A small-molecule ligand and the protein it binds are described below.
Small molecule (SMILES): Cc1cc(=O)nc(CCn2cc(-c3ccc4c(c3)OCCO4)nn2)[nH]1

Sequence of chain 2.A:
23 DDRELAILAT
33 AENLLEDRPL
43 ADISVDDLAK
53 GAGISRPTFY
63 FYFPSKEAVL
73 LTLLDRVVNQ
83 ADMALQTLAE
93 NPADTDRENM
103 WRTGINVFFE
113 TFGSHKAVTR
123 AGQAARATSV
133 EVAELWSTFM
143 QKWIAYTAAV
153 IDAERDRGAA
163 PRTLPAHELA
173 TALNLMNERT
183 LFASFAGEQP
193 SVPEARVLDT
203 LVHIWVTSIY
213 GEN

Binding-site contacts:
Ligand atom CAR contacts residue GLY106 of chain 2.A at 3.7 Å.
Ligand atom CAT contacts residue LEU87 of chain 2.A at 3.3 Å (hydrophobic).
Ligand atom C6 contacts residue ARG159 of chain 2.A at 3.8 Å.
Ligand atom OAY contacts residue TRP207 of chain 2.A at 3.5 Å.
Ligand atom CAI contacts residue ALA95 of chain 2.A at 3.9 Å (hydrophobic).
Ligand atom C2 contacts residue TYR148 of chain 2.A at 3.6 Å (hydrophobic).
Ligand atom CAP contacts residue TYR148 of chain 2.A at 3.9 Å (hydrophobic).
Ligand atom CAX contacts residue PHE110 of chain 2.A at 3.5 Å (hydrophobic).
Ligand atom CAS contacts residue GLY106 of chain 2.A at 3.9 Å.
Ligand atom NAN contacts residue LEU90 of chain 2.A at 3.8 Å.
Ligand atom CAW contacts residue PHE110 of chain 2.A at 3.6 Å (hydrophobic).
Ligand atom CAR contacts residue TRP103 of chain 2.A at 3.3 Å (hydrophobic).
Ligand atom CAJ contacts residue MET102 of chain 2.A at 3.9 Å (hydrophobic).
Ligand atom CAQ contacts residue TRP103 of chain 2.A at 3.9 Å (hydrophobic).
Ligand atom CAJ contacts residue ALA95 of chain 2.A at 4.0 Å (hydrophobic).
Ligand atom OAV contacts residue LEU87 of chain 2.A at 3.1 Å.
Ligand atom CAW contacts residue THR149 of chain 2.A at 3.5 Å.
Ligand atom NAO contacts residue LEU90 of chain 2.A at 3.2 Å (h-bond).
Ligand atom NAN contacts residue ALA91 of chain 2.A at 3.5 Å.
Ligand atom CAI contacts residue LEU90 of chain 2.A at 3.9 Å (hydrophobic).
Ligand atom CAL contacts residue MET102 of chain 2.A at 3.8 Å (hydrophobic).
Ligand atom CAU contacts residue TYR148 of chain 2.A at 3.4 Å (hydrophobic).
Ligand atom CAQ contacts residue GLY106 of chain 2.A at 3.8 Å.
Ligand atom CAI contacts residue ALA91 of chain 2.A at 3.6 Å (hydrophobic).
Ligand atom N3 contacts residue ALA91 of chain 2.A at 3.1 Å (h-bond).
Ligand atom N1 contacts residue MET102 of chain 2.A at 4.0 Å.
Ligand atom CAI contacts residue ASN93 of chain 2.A at 3.7 Å.
Ligand atom NAO contacts residue ALA91 of chain 2.A at 3.1 Å.
Ligand atom CAX contacts residue TRP207 of chain 2.A at 3.8 Å (hydrophobic).
Ligand atom O6 contacts residue ARG159 of chain 2.A at 2.6 Å (salt-bridge).
Ligand atom N1 contacts residue ALA95 of chain 2.A at 3.5 Å.
Ligand atom CAU contacts residue LEU87 of chain 2.A at 3.0 Å (hydrophobic).
Ligand atom NAN contacts residue TYR148 of chain 2.A at 3.8 Å.
Ligand atom NAO contacts residue TYR148 of chain 2.A at 3.8 Å.
Ligand atom N3 contacts residue TYR148 of chain 2.A at 2.9 Å (h-bond).
Ligand atom C2 contacts residue ALA91 of chain 2.A at 3.8 Å (hydrophobic).
Ligand atom CAQ contacts residue MET102 of chain 2.A at 3.6 Å (hydrophobic).
Ligand atom C4 contacts residue TYR148 of chain 2.A at 3.3 Å (hydrophobic).
Ligand atom CAA contacts residue TYR148 of chain 2.A at 3.5 Å (hydrophobic).
Ligand atom CAM contacts residue TYR148 of chain 2.A at 3.8 Å (hydrophobic).